Sequence of chain 1.A:
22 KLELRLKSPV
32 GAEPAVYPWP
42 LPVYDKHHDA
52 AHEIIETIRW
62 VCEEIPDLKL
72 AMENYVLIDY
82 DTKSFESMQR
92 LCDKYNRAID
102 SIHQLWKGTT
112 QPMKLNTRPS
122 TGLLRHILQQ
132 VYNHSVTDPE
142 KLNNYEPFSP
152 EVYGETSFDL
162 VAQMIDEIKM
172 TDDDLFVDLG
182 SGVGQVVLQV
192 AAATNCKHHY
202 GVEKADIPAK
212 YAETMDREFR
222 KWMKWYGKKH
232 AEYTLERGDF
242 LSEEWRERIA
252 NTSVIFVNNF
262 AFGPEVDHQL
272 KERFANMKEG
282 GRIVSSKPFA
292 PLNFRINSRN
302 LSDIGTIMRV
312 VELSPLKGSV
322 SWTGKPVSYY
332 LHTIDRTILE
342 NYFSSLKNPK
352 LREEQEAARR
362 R

A protein and the small-molecule ligand that binds it are described below.
Small molecule (SMILES): Nc1ncnc2c1c(I)cn2[C@@H]1O[C@H](CO)[C@@H](O)[C@H]1O

Binding-site contacts:
Ligand atom C5 contacts residue LYS205 of chain 1.A at 4.0 Å.
Ligand atom N1 contacts residue GLY239 of chain 1.A at 3.8 Å.
Ligand atom N3 contacts residue LYS205 of chain 1.A at 3.3 Å (salt-bridge).
Ligand atom C2' contacts residue GLU204 of chain 1.A at 3.5 Å.
Ligand atom O5' contacts residue GLY181 of chain 1.A at 3.8 Å.
Ligand atom C1' contacts residue GLU204 of chain 1.A at 3.4 Å.
Ligand atom N6 contacts residue LYS205 of chain 1.A at 3.9 Å.
Ligand atom O3' contacts residue GLU204 of chain 1.A at 2.6 Å (salt-bridge).
Ligand atom C2 contacts residue LYS205 of chain 1.A at 3.3 Å.
Ligand atom C4 contacts residue PHE241 of chain 1.A at 3.3 Å (hydrophobic).
Ligand atom C6 contacts residue PHE241 of chain 1.A at 3.4 Å (hydrophobic).
Ligand atom C5' contacts residue PHE263 of chain 1.A at 3.8 Å (hydrophobic).
Ligand atom C2 contacts residue PHE241 of chain 1.A at 3.2 Å (hydrophobic).
Ligand atom O4' contacts residue PHE263 of chain 1.A at 3.8 Å.
Ligand atom O2' contacts residue ALA206 of chain 1.A at 3.9 Å.
Ligand atom C3' contacts residue GLU204 of chain 1.A at 3.6 Å.
Ligand atom C5' contacts residue ASN259 of chain 1.A at 3.8 Å.
Ligand atom N6 contacts residue ASP240 of chain 1.A at 3.0 Å (salt-bridge).
Ligand atom C4' contacts residue GLU204 of chain 1.A at 3.9 Å.
Ligand atom C5 contacts residue PHE241 of chain 1.A at 3.3 Å (hydrophobic).
Ligand atom O4' contacts residue GLY181 of chain 1.A at 3.3 Å.
Ligand atom N1 contacts residue ASP240 of chain 1.A at 3.5 Å.
Ligand atom O5' contacts residue ASN259 of chain 1.A at 2.8 Å (h-bond).
Ligand atom N1 contacts residue LYS205 of chain 1.A at 3.6 Å.
Ligand atom C6 contacts residue LYS205 of chain 1.A at 3.8 Å.
Ligand atom C6 contacts residue ASP240 of chain 1.A at 3.8 Å.
Ligand atom C7 contacts residue PHE241 of chain 1.A at 3.8 Å (hydrophobic).
Ligand atom N9 contacts residue PHE241 of chain 1.A at 4.0 Å.
Ligand atom C4 contacts residue LYS205 of chain 1.A at 3.7 Å.
Ligand atom O3' contacts residue GLY183 of chain 1.A at 3.9 Å.
Ligand atom C2 contacts residue GLY239 of chain 1.A at 3.3 Å.
Ligand atom C5' contacts residue GLU147 of chain 1.A at 3.6 Å.
Ligand atom N1 contacts residue PHE241 of chain 1.A at 3.0 Å (h-bond).
Ligand atom N3 contacts residue GLY181 of chain 1.A at 3.8 Å.
Ligand atom O5' contacts residue PHE263 of chain 1.A at 3.8 Å.
Ligand atom C4' contacts residue GLY181 of chain 1.A at 3.5 Å.
Ligand atom N3 contacts residue PHE241 of chain 1.A at 3.5 Å.
Ligand atom O2' contacts residue GLU204 of chain 1.A at 2.5 Å (salt-bridge).
Ligand atom C1' contacts residue GLY181 of chain 1.A at 3.6 Å.
Ligand atom N6 contacts residue PHE241 of chain 1.A at 3.8 Å.